Sequence of chain 1.B:
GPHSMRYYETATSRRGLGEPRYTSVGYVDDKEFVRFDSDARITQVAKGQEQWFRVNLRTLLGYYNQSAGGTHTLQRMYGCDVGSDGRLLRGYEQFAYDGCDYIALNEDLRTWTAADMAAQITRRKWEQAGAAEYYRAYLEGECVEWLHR

Binding-site contacts:
Ligand atom C contacts residue TYR84 of chain 1.B at 3.5 Å (hydrophobic).
Ligand atom OG contacts residue GLU163 of chain 1.B at 3.5 Å (salt-bridge).
Ligand atom CG contacts residue TYR123 of chain 1.B at 3.7 Å (hydrophobic).
Ligand atom O contacts residue TYR99 of chain 1.B at 3.5 Å.
Ligand atom CE2 contacts residue TRP147 of chain 1.B at 3.7 Å (hydrophobic).
Ligand atom CB contacts residue ARG97 of chain 1.B at 3.7 Å.
Ligand atom C contacts residue THR143 of chain 1.B at 3.3 Å.
Ligand atom CA contacts residue ASN77 of chain 1.B at 3.5 Å.
Ligand atom O contacts residue TRP73 of chain 1.B at 3.4 Å (h-bond).
Ligand atom C contacts residue TYR99 of chain 1.B at 3.7 Å (hydrophobic).
Ligand atom CB contacts residue GLN70 of chain 1.B at 3.1 Å.
Ligand atom C contacts residue ASN77 of chain 1.B at 3.5 Å.
Ligand atom OXT contacts residue TYR84 of chain 1.B at 2.9 Å (h-bond).
Ligand atom OD1 contacts residue ASN77 of chain 1.B at 3.5 Å (h-bond).
Ligand atom C contacts residue TRP147 of chain 1.B at 3.8 Å (hydrophobic).
Ligand atom CZ contacts residue TRP133 of chain 1.B at 3.6 Å (hydrophobic).
Ligand atom CD1 contacts residue TRP73 of chain 1.B at 3.7 Å (hydrophobic).
Ligand atom O contacts residue ARG97 of chain 1.B at 2.8 Å (salt-bridge).
Ligand atom N contacts residue ASN77 of chain 1.B at 2.6 Å (h-bond).
Ligand atom CB contacts residue THR143 of chain 1.B at 3.5 Å.
Ligand atom OD1 contacts residue TRP73 of chain 1.B at 3.5 Å (h-bond).
Ligand atom N contacts residue ARG97 of chain 1.B at 3.7 Å.
Ligand atom CB contacts residue ASN77 of chain 1.B at 3.6 Å.
Ligand atom CB contacts residue ASN77 of chain 1.B at 3.4 Å.
Ligand atom OXT contacts residue THR143 of chain 1.B at 2.4 Å (h-bond).
Ligand atom CD1 contacts residue TRP147 of chain 1.B at 3.6 Å (hydrophobic).
Ligand atom CB contacts residue TRP147 of chain 1.B at 3.5 Å (hydrophobic).
Ligand atom CZ contacts residue ALA152 of chain 1.B at 3.7 Å (hydrophobic).
Ligand atom CA contacts residue TYR99 of chain 1.B at 3.5 Å (hydrophobic).
Ligand atom CD1 contacts residue LEU160 of chain 1.B at 3.7 Å (hydrophobic).
Ligand atom O contacts residue TRP147 of chain 1.B at 2.9 Å (h-bond).
Ligand atom CD2 contacts residue LEU81 of chain 1.B at 3.6 Å (hydrophobic).
Ligand atom CB contacts residue LYS146 of chain 1.B at 3.6 Å.
Ligand atom CE1 contacts residue TYR155 of chain 1.B at 3.7 Å (hydrophobic).
Ligand atom O contacts residue LYS146 of chain 1.B at 3.7 Å.
Ligand atom N contacts residue TYR99 of chain 1.B at 3.0 Å (h-bond).
Ligand atom O contacts residue LYS146 of chain 1.B at 3.7 Å.
Ligand atom CA contacts residue THR143 of chain 1.B at 3.4 Å.
Ligand atom O contacts residue TYR84 of chain 1.B at 3.4 Å (h-bond).
Ligand atom CA contacts residue ASN77 of chain 1.B at 3.5 Å.

The protein below binds the small molecule below.
Small molecule (SMILES): CC(C)C[C@H](NC(=O)[C@H](CC(=O)O)NC(=O)[C@H](Cc1ccccc1)NC(=O)[C@@H]1CCCN1C(=O)[C@H](Cc1ccccc1)NC(=O)[C@@H]1CCCN1C(=O)[C@H](CO)NC(=O)[C@H](C)NC(=O)[C@@H](N)CCC(N)=O)C(=O)O